Sequence of chain 1.A:
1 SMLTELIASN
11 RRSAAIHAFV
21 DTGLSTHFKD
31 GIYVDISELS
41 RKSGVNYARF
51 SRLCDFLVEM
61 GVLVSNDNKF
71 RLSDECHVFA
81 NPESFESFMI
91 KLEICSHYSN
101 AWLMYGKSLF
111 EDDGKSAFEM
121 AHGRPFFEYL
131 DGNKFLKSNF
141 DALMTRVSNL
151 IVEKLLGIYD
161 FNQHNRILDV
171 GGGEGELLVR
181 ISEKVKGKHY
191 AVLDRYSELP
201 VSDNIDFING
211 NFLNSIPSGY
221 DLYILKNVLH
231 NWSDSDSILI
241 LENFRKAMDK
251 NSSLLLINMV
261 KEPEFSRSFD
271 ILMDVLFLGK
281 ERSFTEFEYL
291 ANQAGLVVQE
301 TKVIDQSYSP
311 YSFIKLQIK

Sequence of chain 2.A:
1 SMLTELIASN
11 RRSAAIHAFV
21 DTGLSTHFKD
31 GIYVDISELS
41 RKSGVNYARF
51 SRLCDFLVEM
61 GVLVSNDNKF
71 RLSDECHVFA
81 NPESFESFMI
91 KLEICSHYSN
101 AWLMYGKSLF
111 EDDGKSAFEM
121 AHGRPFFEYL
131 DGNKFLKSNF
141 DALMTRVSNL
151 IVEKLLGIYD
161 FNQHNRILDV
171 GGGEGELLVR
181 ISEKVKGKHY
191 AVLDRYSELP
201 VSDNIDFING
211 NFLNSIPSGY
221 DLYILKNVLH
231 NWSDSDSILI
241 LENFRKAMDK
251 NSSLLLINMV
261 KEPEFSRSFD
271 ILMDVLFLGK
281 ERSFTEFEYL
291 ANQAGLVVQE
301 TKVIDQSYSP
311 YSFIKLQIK

This protein binds this small molecule.
Small molecule (SMILES): N[C@@H](Cc1c[nH]c2ccccc12)C(=O)O

Binding-site contacts:
Ligand atom CE2 contacts residue LEU143 of chain 1.A at 4.3 Å (hydrophobic).
Ligand atom CE3 contacts residue MET273 of chain 1.A at 3.9 Å (hydrophobic).
Ligand atom CB contacts residue LEU272 of chain 1.A at 4.1 Å (hydrophobic).
Ligand atom CZ2 contacts residue PHE140 of chain 1.A at 3.3 Å (hydrophobic).
Ligand atom CG contacts residue LEU143 of chain 1.A at 4.3 Å (hydrophobic).
Ligand atom CD2 contacts residue LEU272 of chain 1.A at 4.0 Å (hydrophobic).
Ligand atom CZ3 contacts residue MET273 of chain 1.A at 3.6 Å (hydrophobic).
Ligand atom CB contacts residue PHE269 of chain 1.A at 4.0 Å (hydrophobic).
Ligand atom CD1 contacts residue LEU272 of chain 1.A at 3.9 Å (hydrophobic).
Ligand atom NE1 contacts residue TYR98 of chain 1.A at 2.9 Å (h-bond).
Ligand atom OXT contacts residue PHE269 of chain 1.A at 3.9 Å.
Ligand atom CH2 contacts residue MET273 of chain 1.A at 4.0 Å (hydrophobic).
Ligand atom CE3 contacts residue PHE269 of chain 1.A at 3.3 Å (hydrophobic).
Ligand atom OXT contacts residue ARG11 of chain 2.A at 3.8 Å.
Ligand atom C contacts residue PHE269 of chain 1.A at 4.2 Å (hydrophobic).
Ligand atom NE1 contacts residue LEU143 of chain 1.A at 4.0 Å.
Ligand atom CH2 contacts residue PHE140 of chain 1.A at 3.4 Å (hydrophobic).
Ligand atom CZ2 contacts residue LEU276 of chain 1.A at 4.0 Å (hydrophobic).
Ligand atom CE2 contacts residue LEU272 of chain 1.A at 4.3 Å (hydrophobic).
Ligand atom CZ2 contacts residue TYR98 of chain 1.A at 3.6 Å (hydrophobic).
Ligand atom CH2 contacts residue PHE277 of chain 1.A at 4.0 Å (hydrophobic).
Ligand atom C contacts residue MET89 of chain 1.A at 3.7 Å (hydrophobic).
Ligand atom CB contacts residue MET89 of chain 1.A at 4.2 Å (hydrophobic).
Ligand atom CD1 contacts residue LEU143 of chain 1.A at 4.0 Å (hydrophobic).
Ligand atom CH2 contacts residue MET144 of chain 1.A at 3.6 Å (hydrophobic).
Ligand atom NE1 contacts residue LEU92 of chain 1.A at 3.8 Å.
Ligand atom CD1 contacts residue TYR98 of chain 1.A at 4.1 Å (hydrophobic).
Ligand atom CD2 contacts residue PHE269 of chain 1.A at 4.2 Å (hydrophobic).
Ligand atom NE1 contacts residue LEU272 of chain 1.A at 4.2 Å.
Ligand atom CZ3 contacts residue PHE269 of chain 1.A at 4.0 Å (hydrophobic).
Ligand atom CZ3 contacts residue MET144 of chain 1.A at 3.5 Å (hydrophobic).
Ligand atom O contacts residue PHE85 of chain 1.A at 4.3 Å.
Ligand atom O contacts residue TYR308 of chain 1.A at 3.7 Å.
Ligand atom CA contacts residue MET89 of chain 1.A at 3.9 Å (hydrophobic).
Ligand atom OXT contacts residue MET89 of chain 1.A at 3.3 Å.
Ligand atom N contacts residue LEU143 of chain 1.A at 3.7 Å.
Ligand atom CE2 contacts residue TYR98 of chain 1.A at 3.5 Å (hydrophobic).
Ligand atom CG contacts residue LEU272 of chain 1.A at 3.8 Å (hydrophobic).
Ligand atom CB contacts residue ARG11 of chain 2.A at 4.0 Å.
Ligand atom CD1 contacts residue GLU93 of chain 1.A at 4.1 Å.